The small molecule below binds the protein below.
Small molecule (SMILES): CC(=O)N[C@H]1[C@H](O[C@H]2[C@H](O)[C@@H](NC(C)=O)CO[C@@H]2CO)O[C@H](CO)[C@@H](O)[C@@H]1O

Sequence of chain 35.B:
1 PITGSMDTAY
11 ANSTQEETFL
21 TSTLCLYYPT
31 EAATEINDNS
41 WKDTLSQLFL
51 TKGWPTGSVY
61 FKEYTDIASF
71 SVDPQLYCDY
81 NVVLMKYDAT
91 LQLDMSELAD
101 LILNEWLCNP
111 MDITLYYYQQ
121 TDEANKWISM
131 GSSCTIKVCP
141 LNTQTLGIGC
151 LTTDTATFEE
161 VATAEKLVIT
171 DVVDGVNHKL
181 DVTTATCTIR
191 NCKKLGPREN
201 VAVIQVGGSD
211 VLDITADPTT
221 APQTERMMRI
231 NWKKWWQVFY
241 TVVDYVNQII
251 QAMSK

Binding-site contacts:
Ligand atom C7 contacts residue ASN12 of chain 35.B at 3.9 Å.
Ligand atom C1 contacts residue ASN12 of chain 35.B at 2.2 Å.
Ligand atom N2 contacts residue ASN12 of chain 35.B at 3.8 Å.
Ligand atom O7 contacts residue ASN12 of chain 35.B at 3.7 Å.
Ligand atom C2 contacts residue ASN12 of chain 35.B at 3.2 Å.
Ligand atom O5 contacts residue ASN12 of chain 35.B at 2.7 Å (h-bond).
Ligand atom C5 contacts residue ASN12 of chain 35.B at 4.1 Å.